A protein and the small-molecule ligand that binds it are described below.
Small molecule (SMILES): CC(C)C[C@H](NC(=O)[C@@H](O)[C@H](N)Cc1ccccc1)C(=O)O

Sequence of chain 1.B:
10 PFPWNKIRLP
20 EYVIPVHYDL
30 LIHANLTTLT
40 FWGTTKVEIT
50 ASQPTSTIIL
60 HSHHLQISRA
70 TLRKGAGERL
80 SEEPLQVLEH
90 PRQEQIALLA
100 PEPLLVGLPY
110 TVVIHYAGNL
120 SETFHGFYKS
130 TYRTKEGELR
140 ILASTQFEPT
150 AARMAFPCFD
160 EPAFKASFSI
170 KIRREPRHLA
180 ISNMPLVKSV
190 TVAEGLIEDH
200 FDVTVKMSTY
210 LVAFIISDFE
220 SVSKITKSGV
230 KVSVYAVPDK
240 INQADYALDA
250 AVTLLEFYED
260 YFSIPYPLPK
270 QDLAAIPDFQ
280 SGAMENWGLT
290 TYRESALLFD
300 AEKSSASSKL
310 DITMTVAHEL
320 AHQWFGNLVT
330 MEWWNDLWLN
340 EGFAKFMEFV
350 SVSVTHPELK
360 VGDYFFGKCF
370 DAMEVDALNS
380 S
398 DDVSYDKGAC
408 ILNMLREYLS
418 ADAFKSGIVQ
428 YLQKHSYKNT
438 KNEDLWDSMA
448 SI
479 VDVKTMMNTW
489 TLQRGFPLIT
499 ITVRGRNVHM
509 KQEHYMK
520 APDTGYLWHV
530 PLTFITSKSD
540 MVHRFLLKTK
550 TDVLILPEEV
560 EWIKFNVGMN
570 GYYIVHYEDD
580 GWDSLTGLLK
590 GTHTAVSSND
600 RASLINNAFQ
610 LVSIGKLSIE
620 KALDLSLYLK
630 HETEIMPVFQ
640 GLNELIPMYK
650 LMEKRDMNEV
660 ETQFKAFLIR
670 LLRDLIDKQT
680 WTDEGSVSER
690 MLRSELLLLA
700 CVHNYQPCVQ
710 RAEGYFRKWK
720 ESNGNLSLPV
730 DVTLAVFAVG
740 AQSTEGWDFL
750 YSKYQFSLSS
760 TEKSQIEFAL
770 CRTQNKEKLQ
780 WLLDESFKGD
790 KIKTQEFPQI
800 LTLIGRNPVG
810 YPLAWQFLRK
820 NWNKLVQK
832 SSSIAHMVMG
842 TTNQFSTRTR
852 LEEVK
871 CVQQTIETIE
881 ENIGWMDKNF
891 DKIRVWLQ

Binding-site contacts:
Ligand atom C9 contacts residue GLN145 of chain 1.B at 2.8 Å.
Ligand atom C16 contacts residue HIS317 of chain 1.B at 3.7 Å.
Ligand atom C3 contacts residue ZN1 of chain 1.K at 3.3 Å.
Ligand atom N2 contacts residue GLU284 of chain 1.B at 1.9 Å (salt-bridge).
Ligand atom C6 contacts residue ALA282 of chain 1.B at 2.6 Å (hydrophobic).
Ligand atom N2 contacts residue MET283 of chain 1.B at 3.0 Å.
Ligand atom O3 contacts residue ZN1 of chain 1.K at 3.1 Å.
Ligand atom O2 contacts residue GLU284 of chain 1.B at 3.3 Å (salt-bridge).
Ligand atom C15 contacts residue LYS344 of chain 1.B at 3.4 Å.
Ligand atom C8 contacts residue ALA282 of chain 1.B at 3.5 Å (hydrophobic).
Ligand atom O1 contacts residue ALA282 of chain 1.B at 2.9 Å (h-bond).
Ligand atom C8 contacts residue GLN145 of chain 1.B at 3.6 Å.
Ligand atom C2 contacts residue GLU284 of chain 1.B at 3.7 Å.
Ligand atom C2 contacts residue GLU318 of chain 1.B at 2.9 Å.
Ligand atom O3 contacts residue GLU340 of chain 1.B at 2.8 Å (salt-bridge).
Ligand atom C1 contacts residue ALA282 of chain 1.B at 3.3 Å (hydrophobic).
Ligand atom N1 contacts residue GLU318 of chain 1.B at 2.9 Å (salt-bridge).
Ligand atom O2 contacts residue GLU318 of chain 1.B at 2.7 Å (salt-bridge).
Ligand atom C16 contacts residue GLU347 of chain 1.B at 3.0 Å.
Ligand atom C1 contacts residue GLU284 of chain 1.B at 3.2 Å.
Ligand atom O2 contacts residue HIS317 of chain 1.B at 3.6 Å.
Ligand atom C10 contacts residue MET283 of chain 1.B at 3.6 Å (hydrophobic).
Ligand atom C8 contacts residue MET283 of chain 1.B at 3.1 Å (hydrophobic).
Ligand atom C11 contacts residue GLU147 of chain 1.B at 3.6 Å.
Ligand atom C2 contacts residue ALA282 of chain 1.B at 3.2 Å (hydrophobic).
Ligand atom C10 contacts residue GLU147 of chain 1.B at 3.0 Å.
Ligand atom C7 contacts residue MET283 of chain 1.B at 3.3 Å (hydrophobic).
Ligand atom N2 contacts residue ALA282 of chain 1.B at 3.6 Å (h-bond).
Ligand atom N2 contacts residue GLU147 of chain 1.B at 2.9 Å (salt-bridge).
Ligand atom C3 contacts residue GLU318 of chain 1.B at 3.1 Å.
Ligand atom N1 contacts residue ALA282 of chain 1.B at 3.5 Å (h-bond).
Ligand atom O1 contacts residue GLY281 of chain 1.B at 3.6 Å.
Ligand atom C8 contacts residue SER280 of chain 1.B at 3.0 Å.
Ligand atom O2 contacts residue GLU340 of chain 1.B at 3.6 Å (salt-bridge).
Ligand atom C7 contacts residue ALA282 of chain 1.B at 3.5 Å (hydrophobic).
Ligand atom O2 contacts residue ZN1 of chain 1.K at 2.1 Å.
Ligand atom C2 contacts residue ZN1 of chain 1.K at 3.2 Å.
Ligand atom C10 contacts residue GLN145 of chain 1.B at 3.4 Å.
Ligand atom C9 contacts residue MET283 of chain 1.B at 3.3 Å (hydrophobic).
Ligand atom C9 contacts residue SER280 of chain 1.B at 3.0 Å.